Binding-site contacts:
Ligand atom C contacts residue ASN171 of chain 1.A at 3.8 Å.
Ligand atom OXT contacts residue HIS59 of chain 1.A at 4.1 Å.
Ligand atom N contacts residue ASN198 of chain 1.A at 2.9 Å (h-bond).
Ligand atom CG contacts residue PHE57 of chain 1.A at 4.2 Å (hydrophobic).
Ligand atom OXT contacts residue TYR196 of chain 1.A at 4.2 Å.
Ligand atom CE contacts residue PHE57 of chain 1.A at 3.7 Å (hydrophobic).
Ligand atom CA contacts residue GLU83 of chain 1.A at 3.4 Å.
Ligand atom C contacts residue ASN198 of chain 1.A at 3.9 Å.
Ligand atom C contacts residue GLU83 of chain 1.A at 3.4 Å.
Ligand atom O contacts residue ARG115 of chain 1.A at 2.9 Å (salt-bridge).
Ligand atom CA contacts residue ASN198 of chain 1.A at 3.8 Å.
Ligand atom CB contacts residue ASN198 of chain 1.A at 3.7 Å.
Ligand atom CG contacts residue ASN112 of chain 1.A at 3.7 Å.
Ligand atom CB contacts residue PHE57 of chain 1.A at 3.2 Å (hydrophobic).
Ligand atom SD contacts residue GLN58 of chain 1.A at 3.7 Å.
Ligand atom CE contacts residue GLN58 of chain 1.A at 3.6 Å.
Ligand atom SD contacts residue HIS62 of chain 1.A at 3.6 Å.
Ligand atom CE contacts residue HIS62 of chain 1.A at 3.6 Å.
Ligand atom CG contacts residue HIS59 of chain 1.A at 3.6 Å.
Ligand atom CE contacts residue TYR40 of chain 1.A at 3.7 Å (hydrophobic).
Ligand atom O contacts residue ASN171 of chain 1.A at 2.9 Å (h-bond).
Ligand atom O contacts residue GLU83 of chain 1.A at 4.0 Å.
Ligand atom CA contacts residue PHE57 of chain 1.A at 4.2 Å (hydrophobic).
Ligand atom CG contacts residue ASN171 of chain 1.A at 3.8 Å.
Ligand atom SD contacts residue ASN112 of chain 1.A at 3.5 Å (h-bond).
Ligand atom OXT contacts residue ASN198 of chain 1.A at 2.9 Å (h-bond).
Ligand atom CB contacts residue HIS59 of chain 1.A at 4.1 Å.
Ligand atom C contacts residue ARG115 of chain 1.A at 3.6 Å.
Ligand atom OXT contacts residue GLU83 of chain 1.A at 3.6 Å (salt-bridge).
Ligand atom N contacts residue HIS14 of chain 1.A at 3.7 Å.
Ligand atom O contacts residue ASN112 of chain 1.A at 4.2 Å.
Ligand atom CB contacts residue GLN58 of chain 1.A at 4.0 Å.
Ligand atom C contacts residue HIS59 of chain 1.A at 4.2 Å.
Ligand atom N contacts residue PHE57 of chain 1.A at 3.9 Å.
Ligand atom CA contacts residue ASN173 of chain 1.A at 3.7 Å.
Ligand atom CA contacts residue ASN171 of chain 1.A at 4.0 Å.
Ligand atom SD contacts residue HIS59 of chain 1.A at 3.4 Å (h-bond).
Ligand atom OXT contacts residue ARG115 of chain 1.A at 3.7 Å.
Ligand atom N contacts residue ASN173 of chain 1.A at 3.5 Å (h-bond).
Ligand atom N contacts residue GLU83 of chain 1.A at 2.7 Å (salt-bridge).

The small molecule below binds the protein below.
Small molecule (SMILES): CSCC[C@H](N)C(=O)O

Sequence of chain 1.A:
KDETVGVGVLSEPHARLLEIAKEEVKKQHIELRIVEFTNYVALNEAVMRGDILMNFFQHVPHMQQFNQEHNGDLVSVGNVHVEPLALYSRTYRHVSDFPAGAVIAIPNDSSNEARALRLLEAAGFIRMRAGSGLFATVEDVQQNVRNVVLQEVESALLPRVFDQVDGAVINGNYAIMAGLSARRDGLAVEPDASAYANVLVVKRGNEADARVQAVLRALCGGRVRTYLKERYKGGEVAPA